The small molecule below binds the protein below.
Small molecule (SMILES): CC(=O)N[C@@H]1[C@@H](O)[C@H](O)[C@@H](CO)O[C@H]1O

Binding-site contacts:
Ligand atom C4 contacts residue ASN154 of chain 1.E at 4.2 Å.
Ligand atom C8 contacts residue ASN154 of chain 1.E at 3.7 Å.
Ligand atom O7 contacts residue ASN154 of chain 1.E at 3.5 Å (h-bond).
Ligand atom C1 contacts residue SER156 of chain 1.E at 4.0 Å.
Ligand atom O5 contacts residue SER157 of chain 1.E at 4.0 Å.
Ligand atom O6 contacts residue SER157 of chain 1.E at 4.2 Å.
Ligand atom O5 contacts residue ASN154 of chain 1.E at 2.4 Å (h-bond).
Ligand atom C1 contacts residue SER157 of chain 1.E at 4.3 Å.
Ligand atom C5 contacts residue ASN154 of chain 1.E at 3.6 Å.
Ligand atom C3 contacts residue ASN154 of chain 1.E at 3.8 Å.
Ligand atom C1 contacts residue ASN154 of chain 1.E at 1.4 Å.
Ligand atom C7 contacts residue ASN154 of chain 1.E at 3.3 Å.
Ligand atom C2 contacts residue ASN154 of chain 1.E at 2.5 Å.
Ligand atom N2 contacts residue ASN154 of chain 1.E at 2.8 Å (h-bond).

Sequence of chain 1.E:
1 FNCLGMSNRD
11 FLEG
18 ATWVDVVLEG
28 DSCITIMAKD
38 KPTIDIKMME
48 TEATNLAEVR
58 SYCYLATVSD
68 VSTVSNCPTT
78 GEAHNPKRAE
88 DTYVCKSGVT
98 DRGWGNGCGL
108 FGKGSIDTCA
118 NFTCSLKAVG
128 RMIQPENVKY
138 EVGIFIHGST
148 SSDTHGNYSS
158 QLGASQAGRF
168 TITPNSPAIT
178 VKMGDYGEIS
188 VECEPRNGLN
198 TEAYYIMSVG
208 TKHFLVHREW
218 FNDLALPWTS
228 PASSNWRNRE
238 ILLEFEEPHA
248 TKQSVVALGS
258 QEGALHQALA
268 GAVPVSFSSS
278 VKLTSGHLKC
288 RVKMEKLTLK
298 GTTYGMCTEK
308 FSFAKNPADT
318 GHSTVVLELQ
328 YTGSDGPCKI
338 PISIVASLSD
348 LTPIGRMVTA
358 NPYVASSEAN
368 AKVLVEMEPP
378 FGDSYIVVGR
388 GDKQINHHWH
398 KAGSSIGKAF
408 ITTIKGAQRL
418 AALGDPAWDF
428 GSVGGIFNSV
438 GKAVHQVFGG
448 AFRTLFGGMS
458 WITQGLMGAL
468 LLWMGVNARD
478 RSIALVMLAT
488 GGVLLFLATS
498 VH